Sequence of chain 1.D:
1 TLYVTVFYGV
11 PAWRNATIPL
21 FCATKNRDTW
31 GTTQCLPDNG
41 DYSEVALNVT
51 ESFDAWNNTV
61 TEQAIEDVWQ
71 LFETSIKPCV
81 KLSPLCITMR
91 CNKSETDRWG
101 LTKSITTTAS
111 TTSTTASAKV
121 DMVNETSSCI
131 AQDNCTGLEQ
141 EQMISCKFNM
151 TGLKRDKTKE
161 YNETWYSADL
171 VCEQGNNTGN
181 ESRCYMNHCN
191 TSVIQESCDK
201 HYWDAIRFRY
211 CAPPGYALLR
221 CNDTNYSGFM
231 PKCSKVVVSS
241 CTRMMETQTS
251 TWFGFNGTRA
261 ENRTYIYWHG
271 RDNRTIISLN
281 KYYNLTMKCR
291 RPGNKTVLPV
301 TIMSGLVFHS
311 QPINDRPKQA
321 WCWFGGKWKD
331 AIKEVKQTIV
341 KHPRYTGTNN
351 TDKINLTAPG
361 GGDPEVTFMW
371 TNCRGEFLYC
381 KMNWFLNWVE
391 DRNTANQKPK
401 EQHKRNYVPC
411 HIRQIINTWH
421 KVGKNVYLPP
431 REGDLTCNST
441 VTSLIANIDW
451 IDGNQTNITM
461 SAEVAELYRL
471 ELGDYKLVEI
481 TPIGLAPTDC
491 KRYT

A small-molecule ligand and the protein it binds are described below.
Small molecule (SMILES): CC(=O)N[C@H]1[C@H](O[C@H]2[C@H](O)[C@@H](NC(C)=O)CO[C@@H]2CO)O[C@H](CO)[C@@H](O[C@@H]2O[C@H](CO)[C@@H](O)[C@H](O[C@H]3O[C@H](CO)[C@@H](O)[C@H](O)[C@@H]3O)[C@@H]2O)[C@@H]1O

Binding-site contacts:
Ligand atom C4 contacts residue ASN134 of chain 1.D at 4.2 Å.
Ligand atom C1 contacts residue ASN134 of chain 1.D at 1.4 Å.
Ligand atom C5 contacts residue ASN134 of chain 1.D at 3.6 Å.
Ligand atom C5 contacts residue GLN132 of chain 1.D at 4.3 Å.
Ligand atom C3 contacts residue ASN134 of chain 1.D at 3.8 Å.
Ligand atom C8 contacts residue ASN134 of chain 1.D at 3.6 Å.
Ligand atom C1 contacts residue GLN132 of chain 1.D at 3.8 Å.
Ligand atom C7 contacts residue ASN134 of chain 1.D at 3.2 Å.
Ligand atom O7 contacts residue ASN134 of chain 1.D at 3.5 Å (h-bond).
Ligand atom N2 contacts residue ASN134 of chain 1.D at 2.8 Å (h-bond).
Ligand atom O5 contacts residue ASN134 of chain 1.D at 2.4 Å (h-bond).
Ligand atom C2 contacts residue ASN134 of chain 1.D at 2.5 Å.
Ligand atom O5 contacts residue GLN132 of chain 1.D at 4.4 Å.